Sequence of chain 1.A:
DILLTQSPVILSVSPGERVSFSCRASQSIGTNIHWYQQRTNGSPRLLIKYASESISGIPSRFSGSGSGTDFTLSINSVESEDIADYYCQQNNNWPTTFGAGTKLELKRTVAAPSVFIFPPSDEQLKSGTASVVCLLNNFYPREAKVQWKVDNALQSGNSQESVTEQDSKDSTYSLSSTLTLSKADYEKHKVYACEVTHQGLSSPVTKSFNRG

Binding-site contacts:
Ligand atom CD contacts residue THR40 of chain 1.A at 3.6 Å.
Ligand atom CD contacts residue GLY42 of chain 1.A at 3.3 Å.
Ligand atom CE1 contacts residue GLN39 of chain 1.B at 3.2 Å.
Ligand atom CD contacts residue PRO41 of chain 1.B at 3.6 Å (hydrophobic).
Ligand atom NH1 contacts residue GLY42 of chain 1.A at 3.4 Å (h-bond).
Ligand atom CG contacts residue THR40 of chain 1.A at 3.5 Å.
Ligand atom CD1 contacts residue GLN39 of chain 1.B at 3.5 Å.
Ligand atom CD2 contacts residue TYR87 of chain 1.A at 3.5 Å (hydrophobic).
Ligand atom O2 contacts residue THR113 of chain 1.B at 3.6 Å.
Ligand atom CD1 contacts residue THR90 of chain 1.B at 3.6 Å.
Ligand atom CG contacts residue ILE92 of chain 1.B at 3.5 Å (hydrophobic).
Ligand atom O2 contacts residue LEU114 of chain 1.B at 2.8 Å (h-bond).
Ligand atom CE2 contacts residue GLN39 of chain 1.B at 3.6 Å.
Ligand atom C01 contacts residue GLY112 of chain 1.B at 3.5 Å.
Ligand atom O contacts residue GLN38 of chain 1.A at 3.5 Å.
Ligand atom CZ contacts residue GLN111 of chain 1.B at 3.2 Å.
Ligand atom NH1 contacts residue THR40 of chain 1.A at 3.1 Å (h-bond).
Ligand atom NE contacts residue ASP85 of chain 1.A at 2.9 Å (salt-bridge).
Ligand atom CG contacts residue TYR87 of chain 1.A at 3.5 Å (hydrophobic).
Ligand atom NE2 contacts residue PRO41 of chain 1.B at 3.6 Å.
Ligand atom CD contacts residue ASP85 of chain 1.A at 3.6 Å.
Ligand atom O2 contacts residue PRO9 of chain 1.B at 3.4 Å.
Ligand atom NH2 contacts residue ALA84 of chain 1.A at 3.4 Å.
Ligand atom NH2 contacts residue GLN111 of chain 1.B at 2.8 Å (h-bond).
Ligand atom NH1 contacts residue GLN111 of chain 1.B at 2.9 Å (h-bond).
Ligand atom O contacts residue ASN41 of chain 1.A at 3.4 Å (h-bond).
Ligand atom OG contacts residue GLU154 of chain 1.B at 2.9 Å (salt-bridge).
Ligand atom CD contacts residue ILE92 of chain 1.B at 3.5 Å (hydrophobic).
Ligand atom NH2 contacts residue ASP85 of chain 1.A at 3.1 Å (salt-bridge).
Ligand atom C contacts residue ASP85 of chain 1.A at 3.5 Å.
Ligand atom CB contacts residue GLU154 of chain 1.B at 3.3 Å.
Ligand atom O contacts residue PRO41 of chain 1.B at 3.4 Å.
Ligand atom CZ contacts residue GLN39 of chain 1.B at 3.3 Å.
Ligand atom OE1 contacts residue PRO41 of chain 1.B at 3.5 Å (h-bond).
Ligand atom N contacts residue ASP85 of chain 1.A at 2.8 Å (salt-bridge).
Ligand atom C4 contacts residue VAL9 of chain 1.A at 3.4 Å (hydrophobic).
Ligand atom CA contacts residue ASP85 of chain 1.A at 3.3 Å.
Ligand atom NE contacts residue ILE92 of chain 1.B at 3.4 Å.
Ligand atom O contacts residue ASN41 of chain 1.A at 2.8 Å (h-bond).
Ligand atom O contacts residue LYS103 of chain 1.A at 2.9 Å (salt-bridge).

A small-molecule ligand and the protein it binds are described below.
Small molecule (SMILES): CC(C)C[C@@H]1NC(=O)[C@H](CCCN=C(N)N)NC(=O)[C@H](CCCNC(=N)NCCCO)NC(=O)[C@H]([C@@H](C)O)NC(=O)[C@H](CO)NC(=O)[C@H](CC(C)C)NC(=O)[C@H](CC(=O)O)NC(=O)[C@H](Cc2ccccc2)NC(=O)[C@H](CCC(N)=O)NC(=O)CCCCCCNC(=O)[C@H](CCCCN)NC1=O

Sequence of chain 1.B:
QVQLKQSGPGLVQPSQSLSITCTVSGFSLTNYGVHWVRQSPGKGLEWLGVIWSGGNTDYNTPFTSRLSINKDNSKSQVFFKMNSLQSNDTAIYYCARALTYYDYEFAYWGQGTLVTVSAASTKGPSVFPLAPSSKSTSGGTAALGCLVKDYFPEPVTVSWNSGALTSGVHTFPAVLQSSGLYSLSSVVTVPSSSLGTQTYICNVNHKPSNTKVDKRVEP